This protein binds this small molecule.
Small molecule (SMILES): O=c1[nH]c(=O)n([C@H]2C[C@H](O)[C@@H](CO)O2)cc1I

Sequence of chain 2.A:
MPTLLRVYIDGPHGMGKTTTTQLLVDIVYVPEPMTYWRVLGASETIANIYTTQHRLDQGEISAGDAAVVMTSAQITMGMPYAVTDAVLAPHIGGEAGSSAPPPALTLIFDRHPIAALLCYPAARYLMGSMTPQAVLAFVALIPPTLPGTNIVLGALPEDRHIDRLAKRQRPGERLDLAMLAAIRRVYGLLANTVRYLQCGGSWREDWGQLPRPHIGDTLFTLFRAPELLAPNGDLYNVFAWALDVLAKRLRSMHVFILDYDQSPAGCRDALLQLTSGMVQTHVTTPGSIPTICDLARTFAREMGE

Binding-site contacts:
Ligand atom C5 contacts residue TYR127 of chain 2.A at 3.9 Å (hydrophobic).
Ligand atom N3 contacts residue GLN80 of chain 2.A at 3.2 Å (h-bond).
Ligand atom C2 contacts residue MET83 of chain 2.A at 3.8 Å (hydrophobic).
Ligand atom O4' contacts residue ILE52 of chain 2.A at 3.8 Å.
Ligand atom C5' contacts residue ARG118 of chain 2.A at 3.9 Å.
Ligand atom C4 contacts residue MET83 of chain 2.A at 3.9 Å (hydrophobic).
Ligand atom O3' contacts residue HIS13 of chain 2.A at 3.5 Å (h-bond).
Ligand atom O2 contacts residue GLN80 of chain 2.A at 3.8 Å.
Ligand atom O5' contacts residue ARG118 of chain 2.A at 2.6 Å (salt-bridge).
Ligand atom O2 contacts residue ILE55 of chain 2.A at 3.5 Å.
Ligand atom O4 contacts residue ALA123 of chain 2.A at 3.2 Å.
Ligand atom C2' contacts residue TYR127 of chain 2.A at 3.5 Å (hydrophobic).
Ligand atom C4 contacts residue TYR127 of chain 2.A at 3.6 Å (hydrophobic).
Ligand atom C6 contacts residue MET83 of chain 2.A at 3.6 Å (hydrophobic).
Ligand atom C2 contacts residue TYR127 of chain 2.A at 3.4 Å (hydrophobic).
Ligand atom N3 contacts residue MET83 of chain 2.A at 3.8 Å.
Ligand atom O4 contacts residue GLN80 of chain 2.A at 2.8 Å (h-bond).
Ligand atom C3' contacts residue TYR56 of chain 2.A at 3.9 Å (hydrophobic).
Ligand atom C6 contacts residue TYR127 of chain 2.A at 3.9 Å (hydrophobic).
Ligand atom C5' contacts residue GLU38 of chain 2.A at 3.7 Å.
Ligand atom O4 contacts residue MET83 of chain 2.A at 3.5 Å.
Ligand atom C2' contacts residue HIS13 of chain 2.A at 3.7 Å.
Ligand atom C4' contacts residue ILE52 of chain 2.A at 3.7 Å (hydrophobic).
Ligand atom C3' contacts residue HIS13 of chain 2.A at 3.7 Å.
Ligand atom O5' contacts residue GLU38 of chain 2.A at 3.5 Å (salt-bridge).
Ligand atom N1 contacts residue TYR127 of chain 2.A at 3.6 Å.
Ligand atom C5' contacts residue ARG177 of chain 2.A at 3.7 Å.
Ligand atom C5 contacts residue MET83 of chain 2.A at 3.7 Å (hydrophobic).
Ligand atom O4 contacts residue TYR127 of chain 2.A at 3.7 Å.
Ligand atom I contacts residue TYR87 of chain 2.A at 3.6 Å.
Ligand atom O3' contacts residue ARG177 of chain 2.A at 3.9 Å.
Ligand atom O4' contacts residue MET83 of chain 2.A at 3.8 Å.
Ligand atom O2 contacts residue TYR127 of chain 2.A at 3.7 Å.
Ligand atom O3' contacts residue TYR56 of chain 2.A at 2.9 Å (h-bond).
Ligand atom C2' contacts residue TYR56 of chain 2.A at 3.9 Å (hydrophobic).
Ligand atom C4' contacts residue ARG177 of chain 2.A at 3.5 Å.
Ligand atom C4 contacts residue GLN80 of chain 2.A at 3.6 Å.
Ligand atom O3' contacts residue GLU180 of chain 2.A at 3.0 Å (salt-bridge).
Ligand atom N3 contacts residue TYR127 of chain 2.A at 3.5 Å.
Ligand atom N1 contacts residue MET83 of chain 2.A at 3.6 Å.